Sequence of chain 1.B:
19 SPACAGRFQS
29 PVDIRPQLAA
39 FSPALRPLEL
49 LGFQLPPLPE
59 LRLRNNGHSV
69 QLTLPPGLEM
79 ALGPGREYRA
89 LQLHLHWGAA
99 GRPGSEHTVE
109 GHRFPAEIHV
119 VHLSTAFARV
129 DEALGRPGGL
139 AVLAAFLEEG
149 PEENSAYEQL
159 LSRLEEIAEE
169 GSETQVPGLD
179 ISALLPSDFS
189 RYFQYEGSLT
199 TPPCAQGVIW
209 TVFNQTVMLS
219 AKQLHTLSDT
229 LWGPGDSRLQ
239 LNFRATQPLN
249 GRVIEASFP

A protein and the small-molecule ligand that binds it are described below.
Small molecule (SMILES): NS(=O)(=O)c1c(F)c(F)c(SCCO)c(F)c1NC1CCCCCCC1

Binding-site contacts:
Ligand atom N7 contacts residue HIS92 of chain 1.B at 3.5 Å.
Ligand atom C23 contacts residue VAL128 of chain 1.B at 3.9 Å (hydrophobic).
Ligand atom C26 contacts residue VAL119 of chain 1.B at 3.6 Å (hydrophobic).
Ligand atom C3 contacts residue THR199 of chain 1.B at 3.9 Å.
Ligand atom S8 contacts residue ZN1 of chain 1.G at 3.1 Å.
Ligand atom S8 contacts residue THR198 of chain 1.B at 3.7 Å.
Ligand atom F16 contacts residue HIS94 of chain 1.B at 3.1 Å.
Ligand atom N11 contacts residue HIS92 of chain 1.B at 3.3 Å (h-bond).
Ligand atom N11 contacts residue THR198 of chain 1.B at 2.8 Å (h-bond).
Ligand atom N11 contacts residue HIS94 of chain 1.B at 3.5 Å (h-bond).
Ligand atom C3 contacts residue HIS92 of chain 1.B at 3.3 Å.
Ligand atom O9 contacts residue THR198 of chain 1.B at 2.9 Å (h-bond).
Ligand atom S12 contacts residue ASN64 of chain 1.B at 3.4 Å (h-bond).
Ligand atom C2 contacts residue ZN1 of chain 1.G at 3.5 Å.
Ligand atom C25 contacts residue GLN90 of chain 1.B at 3.4 Å.
Ligand atom C19 contacts residue GLN90 of chain 1.B at 3.1 Å.
Ligand atom F16 contacts residue ZN1 of chain 1.G at 3.3 Å.
Ligand atom O10 contacts residue ZN1 of chain 1.G at 3.5 Å.
Ligand atom O10 contacts residue HIS92 of chain 1.B at 3.3 Å.
Ligand atom S8 contacts residue HIS92 of chain 1.B at 3.6 Å (h-bond).
Ligand atom C3 contacts residue ZN1 of chain 1.G at 3.5 Å.
Ligand atom S12 contacts residue HIS66 of chain 1.B at 3.8 Å.
Ligand atom C26 contacts residue GLN90 of chain 1.B at 3.1 Å.
Ligand atom F18 contacts residue GLN90 of chain 1.B at 3.4 Å.
Ligand atom O15 contacts residue HIS66 of chain 1.B at 3.9 Å.
Ligand atom F16 contacts residue THR198 of chain 1.B at 2.8 Å.
Ligand atom N11 contacts residue HIS117 of chain 1.B at 3.4 Å (h-bond).
Ligand atom C2 contacts residue HIS92 of chain 1.B at 3.6 Å.
Ligand atom O9 contacts residue THR199 of chain 1.B at 3.9 Å.
Ligand atom O10 contacts residue VAL119 of chain 1.B at 3.8 Å.
Ligand atom C4 contacts residue HIS92 of chain 1.B at 3.3 Å.
Ligand atom C24 contacts residue VAL128 of chain 1.B at 3.8 Å (hydrophobic).
Ligand atom C1 contacts residue THR199 of chain 1.B at 3.8 Å.
Ligand atom O9 contacts residue LEU197 of chain 1.B at 3.6 Å.
Ligand atom N11 contacts residue ZN1 of chain 1.G at 1.9 Å.
Ligand atom N11 contacts residue GLU104 of chain 1.B at 3.8 Å.
Ligand atom C2 contacts residue THR199 of chain 1.B at 3.7 Å.
Ligand atom F18 contacts residue GLN69 of chain 1.B at 3.0 Å.
Ligand atom N7 contacts residue GLN90 of chain 1.B at 3.2 Å (h-bond).
Ligand atom C13 contacts residue ASN64 of chain 1.B at 3.1 Å.